Sequence of chain 1.A:
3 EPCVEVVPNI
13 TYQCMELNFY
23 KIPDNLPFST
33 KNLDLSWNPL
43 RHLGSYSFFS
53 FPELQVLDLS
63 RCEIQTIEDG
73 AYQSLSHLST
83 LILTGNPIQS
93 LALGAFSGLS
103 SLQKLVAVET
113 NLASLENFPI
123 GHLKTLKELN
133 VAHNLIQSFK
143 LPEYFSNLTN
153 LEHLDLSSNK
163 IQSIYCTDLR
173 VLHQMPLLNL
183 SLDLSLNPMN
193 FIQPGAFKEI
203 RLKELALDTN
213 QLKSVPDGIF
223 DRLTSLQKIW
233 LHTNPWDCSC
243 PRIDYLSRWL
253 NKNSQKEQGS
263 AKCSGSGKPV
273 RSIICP

A protein and the small-molecule ligand that binds it are described below.
Small molecule (SMILES): CC(=O)N[C@@H]1[C@@H](O)[C@H](O)[C@@H](CO)O[C@H]1O

Binding-site contacts:
Ligand atom C3 contacts residue LYS126 of chain 1.A at 4.1 Å.
Ligand atom O4 contacts residue ASN149 of chain 1.A at 4.1 Å.
Ligand atom C5 contacts residue LYS126 of chain 1.A at 4.1 Å.
Ligand atom C3 contacts residue ASN149 of chain 1.A at 3.6 Å.
Ligand atom C4 contacts residue ASN149 of chain 1.A at 3.4 Å.
Ligand atom O7 contacts residue HIS124 of chain 1.A at 3.7 Å.
Ligand atom C7 contacts residue HIS124 of chain 1.A at 3.7 Å.
Ligand atom O4 contacts residue HIS124 of chain 1.A at 3.9 Å.
Ligand atom C6 contacts residue LYS126 of chain 1.A at 3.6 Å.
Ligand atom C3 contacts residue HIS124 of chain 1.A at 4.1 Å.
Ligand atom C8 contacts residue HIS124 of chain 1.A at 3.2 Å.
Ligand atom O3 contacts residue ASN149 of chain 1.A at 2.8 Å (h-bond).
Ligand atom O6 contacts residue ASN149 of chain 1.A at 4.4 Å.
Ligand atom O4 contacts residue LYS126 of chain 1.A at 2.4 Å (salt-bridge).
Ligand atom C4 contacts residue LYS126 of chain 1.A at 3.1 Å.
Ligand atom O6 contacts residue LYS126 of chain 1.A at 3.6 Å.